Binding-site contacts:
Ligand atom C contacts residue LEU75 of chain 32.A at 4.2 Å (hydrophobic).
Ligand atom CA contacts residue TRP154 of chain 31.A at 4.3 Å (hydrophobic).
Ligand atom C contacts residue ARG229 of chain 32.A at 3.7 Å.
Ligand atom OXT contacts residue ASP150 of chain 31.A at 4.3 Å.
Ligand atom O contacts residue ARG216 of chain 31.A at 2.9 Å (salt-bridge).
Ligand atom O contacts residue MET78 of chain 32.A at 3.9 Å.
Ligand atom O contacts residue LEU75 of chain 32.A at 3.8 Å.
Ligand atom N contacts residue SER151 of chain 31.A at 3.5 Å (h-bond).
Ligand atom CA contacts residue MET78 of chain 32.A at 4.0 Å (hydrophobic).
Ligand atom CA contacts residue GLN155 of chain 31.A at 4.3 Å.
Ligand atom N contacts residue CYS1 of chain 32.P at 1.3 Å.
Ligand atom OXT contacts residue MET78 of chain 32.A at 3.5 Å (h-bond).
Ligand atom CA contacts residue LEU75 of chain 32.A at 3.7 Å (hydrophobic).
Ligand atom OXT contacts residue ARG216 of chain 31.A at 3.0 Å (salt-bridge).
Ligand atom OXT contacts residue ARG229 of chain 32.A at 3.1 Å (salt-bridge).
Ligand atom C contacts residue CYS1 of chain 32.P at 3.7 Å (hydrophobic).
Ligand atom CA contacts residue CYS1 of chain 32.P at 2.4 Å (hydrophobic).
Ligand atom N contacts residue TYR152 of chain 31.A at 4.2 Å.
Ligand atom OXT contacts residue CYS1 of chain 32.P at 4.0 Å.
Ligand atom CA contacts residue SER151 of chain 31.A at 4.0 Å.
Ligand atom O contacts residue TRP154 of chain 31.A at 4.1 Å.
Ligand atom C contacts residue ARG216 of chain 31.A at 3.6 Å.
Ligand atom N contacts residue MET78 of chain 32.A at 3.8 Å.
Ligand atom C contacts residue TRP154 of chain 31.A at 4.1 Å (hydrophobic).
Ligand atom N contacts residue ASP150 of chain 31.A at 3.4 Å (salt-bridge).
Ligand atom O contacts residue ARG229 of chain 32.A at 2.9 Å (salt-bridge).
Ligand atom C contacts residue MET78 of chain 32.A at 3.6 Å (hydrophobic).

The protein below binds the small molecule below.
Small molecule (SMILES): NCC(=O)O

Sequence of chain 32.A:
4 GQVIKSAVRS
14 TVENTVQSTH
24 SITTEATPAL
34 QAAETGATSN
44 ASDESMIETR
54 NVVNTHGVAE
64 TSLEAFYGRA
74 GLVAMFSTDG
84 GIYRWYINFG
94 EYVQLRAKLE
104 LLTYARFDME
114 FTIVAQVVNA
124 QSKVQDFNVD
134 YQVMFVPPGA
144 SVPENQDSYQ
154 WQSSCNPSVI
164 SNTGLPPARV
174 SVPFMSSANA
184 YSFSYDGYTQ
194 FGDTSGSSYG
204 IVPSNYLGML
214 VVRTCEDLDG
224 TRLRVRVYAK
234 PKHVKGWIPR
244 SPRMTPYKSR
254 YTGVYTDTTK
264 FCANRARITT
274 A

Sequence of chain 31.A:
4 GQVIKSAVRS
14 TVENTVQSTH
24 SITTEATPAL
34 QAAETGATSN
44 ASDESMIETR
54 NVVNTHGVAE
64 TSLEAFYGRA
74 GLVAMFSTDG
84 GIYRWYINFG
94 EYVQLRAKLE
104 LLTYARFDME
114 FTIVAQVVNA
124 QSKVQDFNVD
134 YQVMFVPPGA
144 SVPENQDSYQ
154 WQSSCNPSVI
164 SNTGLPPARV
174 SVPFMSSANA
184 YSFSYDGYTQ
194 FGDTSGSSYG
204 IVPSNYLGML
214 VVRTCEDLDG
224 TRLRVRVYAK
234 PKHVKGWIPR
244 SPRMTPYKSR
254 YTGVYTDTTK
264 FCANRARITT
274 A